Sequence of chain 1.B:
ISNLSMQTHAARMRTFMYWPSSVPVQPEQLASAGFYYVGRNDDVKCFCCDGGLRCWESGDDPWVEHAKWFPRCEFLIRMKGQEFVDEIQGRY

Binding-site contacts:
Ligand atom C1 contacts residue TRP63 of chain 1.B at 3.9 Å (hydrophobic).
Ligand atom O5 contacts residue TRP76 of chain 1.B at 3.7 Å.
Ligand atom C22 contacts residue GLY59 of chain 1.B at 3.3 Å.
Ligand atom N86 contacts residue ASP67 of chain 1.B at 2.7 Å (salt-bridge).
Ligand atom C33 contacts residue ARG61 of chain 1.B at 3.6 Å.
Ligand atom C35 contacts residue LEU60 of chain 1.B at 3.5 Å (hydrophobic).
Ligand atom C32 contacts residue ARG61 of chain 1.B at 3.8 Å.
Ligand atom C34 contacts residue ARG61 of chain 1.B at 3.6 Å.
Ligand atom C35 contacts residue ASP50 of chain 1.B at 3.8 Å.
Ligand atom C35 contacts residue VAL51 of chain 1.B at 3.7 Å (hydrophobic).
Ligand atom C1 contacts residue GLU72 of chain 1.B at 3.8 Å.
Ligand atom C34 contacts residue LEU60 of chain 1.B at 3.5 Å (hydrophobic).
Ligand atom C59 contacts residue ARG61 of chain 1.B at 3.8 Å.
Ligand atom C2 contacts residue CYS62 of chain 1.B at 3.6 Å (hydrophobic).
Ligand atom C34 contacts residue GLY59 of chain 1.B at 3.4 Å.
Ligand atom C36 contacts residue ASP50 of chain 1.B at 3.9 Å.
Ligand atom C1 contacts residue ASP67 of chain 1.B at 3.6 Å.
Ligand atom C35 contacts residue GLY59 of chain 1.B at 3.6 Å.
Ligand atom C37 contacts residue LYS52 of chain 1.B at 3.9 Å.
Ligand atom N6 contacts residue ARG61 of chain 1.B at 2.9 Å (salt-bridge).
Ligand atom C15 contacts residue LEU60 of chain 1.B at 3.8 Å (hydrophobic).
Ligand atom C58 contacts residue ARG61 of chain 1.B at 3.9 Å.
Ligand atom C4 contacts residue ARG61 of chain 1.B at 3.6 Å.
Ligand atom O16 contacts residue LEU60 of chain 1.B at 3.4 Å.
Ligand atom C87 contacts residue ASP67 of chain 1.B at 3.5 Å.
Ligand atom C37 contacts residue ARG61 of chain 1.B at 3.9 Å.
Ligand atom C87 contacts residue GLU64 of chain 1.B at 3.7 Å.
Ligand atom C2 contacts residue ARG61 of chain 1.B at 3.4 Å.
Ligand atom C10 contacts residue ARG61 of chain 1.B at 3.6 Å.
Ligand atom C27 contacts residue ARG61 of chain 1.B at 3.7 Å.
Ligand atom C87 contacts residue CYS62 of chain 1.B at 3.5 Å (hydrophobic).
Ligand atom C24 contacts residue GLY59 of chain 1.B at 3.6 Å.
Ligand atom C2 contacts residue ASP67 of chain 1.B at 3.6 Å.
Ligand atom O16 contacts residue ARG61 of chain 1.B at 3.0 Å (salt-bridge).
Ligand atom O5 contacts residue GLU72 of chain 1.B at 3.9 Å.
Ligand atom N86 contacts residue CYS62 of chain 1.B at 3.8 Å.
Ligand atom C1 contacts residue ARG61 of chain 1.B at 3.8 Å.
Ligand atom C18 contacts residue TRP76 of chain 1.B at 3.4 Å (hydrophobic).
Ligand atom N26 contacts residue GLY59 of chain 1.B at 2.9 Å (h-bond).
Ligand atom C19 contacts residue TRP76 of chain 1.B at 3.6 Å (hydrophobic).

The protein below binds the small molecule below.
Small molecule (SMILES): CN[C@@H](C)C(=O)N[C@H](C(=O)N1C[C@@H](NC(=O)COCCN2CCN(C/C=C/C(=O)N3CCC[C@@H](n4nc(-c5ccc(Oc6ccccc6)cc5)c5c(N)ncnc54)C3)CC2)C[C@H]1C(=O)N[C@@H]1CCCc2ccccc21)C1CCCCC1